Sequence of chain 1.B:
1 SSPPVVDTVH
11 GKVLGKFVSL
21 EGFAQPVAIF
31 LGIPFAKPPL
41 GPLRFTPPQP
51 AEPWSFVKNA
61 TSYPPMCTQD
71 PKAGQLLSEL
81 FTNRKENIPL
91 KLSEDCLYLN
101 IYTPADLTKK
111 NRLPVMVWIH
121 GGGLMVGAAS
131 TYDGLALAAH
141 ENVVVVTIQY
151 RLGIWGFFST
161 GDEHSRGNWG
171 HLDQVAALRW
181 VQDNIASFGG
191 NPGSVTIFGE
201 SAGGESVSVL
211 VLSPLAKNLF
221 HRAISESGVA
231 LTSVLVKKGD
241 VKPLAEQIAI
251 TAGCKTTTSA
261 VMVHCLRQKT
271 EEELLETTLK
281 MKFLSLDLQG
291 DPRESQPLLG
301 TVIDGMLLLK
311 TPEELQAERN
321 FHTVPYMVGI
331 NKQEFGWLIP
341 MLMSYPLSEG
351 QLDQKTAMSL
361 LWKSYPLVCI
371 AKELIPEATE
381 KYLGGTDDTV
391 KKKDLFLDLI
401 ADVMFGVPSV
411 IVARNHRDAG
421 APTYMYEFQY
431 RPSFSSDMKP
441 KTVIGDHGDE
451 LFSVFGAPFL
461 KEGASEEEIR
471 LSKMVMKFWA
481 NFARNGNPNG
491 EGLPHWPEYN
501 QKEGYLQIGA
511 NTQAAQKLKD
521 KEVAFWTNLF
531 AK

The protein below binds the small molecule below.
Small molecule (SMILES): CC/C(=C(\c1ccccc1)c1ccc(OCCN(C)C)cc1)c1ccccc1

Binding-site contacts:
Ligand atom C22 contacts residue SER285 of chain 1.B at 3.9 Å.
Ligand atom C11 contacts residue LEU77 of chain 1.B at 3.9 Å (hydrophobic).
Ligand atom C15 contacts residue MET343 of chain 1.B at 3.9 Å (hydrophobic).
Ligand atom C10 contacts residue SER201 of chain 1.B at 3.4 Å.
Ligand atom C3 contacts residue MET343 of chain 1.B at 3.9 Å (hydrophobic).
Ligand atom C14 contacts residue MET343 of chain 1.B at 3.5 Å (hydrophobic).
Ligand atom C15 contacts residue VAL234 of chain 1.B at 3.9 Å (hydrophobic).
Ligand atom CA contacts residue SER201 of chain 1.B at 3.6 Å.
Ligand atom C1 contacts residue LEU342 of chain 1.B at 3.8 Å (hydrophobic).
Ligand atom C2 contacts residue LEU342 of chain 1.B at 3.4 Å (hydrophobic).
Ligand atom C2 contacts residue LEU284 of chain 1.B at 3.4 Å (hydrophobic).
Ligand atom C10 contacts residue GLY122 of chain 1.B at 3.9 Å.
Ligand atom NI contacts residue SER285 of chain 1.B at 3.9 Å.
Ligand atom C9 contacts residue GLY123 of chain 1.B at 3.8 Å.
Ligand atom C12 contacts residue HIS447 of chain 1.B at 3.6 Å.
Ligand atom C9 contacts residue GLY122 of chain 1.B at 3.8 Å.
Ligand atom CA1 contacts residue LEU342 of chain 1.B at 3.1 Å (hydrophobic).
Ligand atom CB1 contacts residue LEU342 of chain 1.B at 3.8 Å (hydrophobic).
Ligand atom C13 contacts residue LEU342 of chain 1.B at 3.8 Å (hydrophobic).
Ligand atom C12 contacts residue PHE81 of chain 1.B at 4.0 Å (hydrophobic).
Ligand atom C14 contacts residue LEU367 of chain 1.B at 3.3 Å (hydrophobic).
Ligand atom OL contacts residue LEU284 of chain 1.B at 3.5 Å.
Ligand atom C11 contacts residue PHE81 of chain 1.B at 3.4 Å (hydrophobic).
Ligand atom C1 contacts residue LEU284 of chain 1.B at 3.6 Å (hydrophobic).
Ligand atom C16 contacts residue LEU298 of chain 1.B at 4.0 Å (hydrophobic).
Ligand atom C11 contacts residue HIS447 of chain 1.B at 3.5 Å.
Ligand atom CA contacts residue GLY123 of chain 1.B at 4.0 Å.
Ligand atom NI contacts residue LEU342 of chain 1.B at 3.4 Å (h-bond).
Ligand atom C16 contacts residue LEU284 of chain 1.B at 3.5 Å (hydrophobic).
Ligand atom C17 contacts residue LEU284 of chain 1.B at 3.5 Å (hydrophobic).
Ligand atom C21 contacts residue LEU342 of chain 1.B at 3.1 Å (hydrophobic).
Ligand atom C10 contacts residue HIS447 of chain 1.B at 3.9 Å.
Ligand atom C14 contacts residue VAL234 of chain 1.B at 4.0 Å (hydrophobic).
Ligand atom C15 contacts residue PRO297 of chain 1.B at 3.7 Å (hydrophobic).
Ligand atom C6 contacts residue LEU284 of chain 1.B at 3.6 Å (hydrophobic).
Ligand atom CA1 contacts residue LEU284 of chain 1.B at 3.5 Å (hydrophobic).
Ligand atom C19 contacts residue LEU367 of chain 1.B at 3.8 Å (hydrophobic).
Ligand atom C9 contacts residue SER201 of chain 1.B at 3.5 Å.
Ligand atom C12 contacts residue LEU338 of chain 1.B at 3.8 Å (hydrophobic).
Ligand atom C13 contacts residue ILE339 of chain 1.B at 3.8 Å (hydrophobic).